The protein below binds the small molecule below.
Small molecule (SMILES): CC(=O)N[C@@H]1[C@@H](O)[C@H](O)[C@@H](CO)O[C@H]1O

Sequence of chain 1.B:
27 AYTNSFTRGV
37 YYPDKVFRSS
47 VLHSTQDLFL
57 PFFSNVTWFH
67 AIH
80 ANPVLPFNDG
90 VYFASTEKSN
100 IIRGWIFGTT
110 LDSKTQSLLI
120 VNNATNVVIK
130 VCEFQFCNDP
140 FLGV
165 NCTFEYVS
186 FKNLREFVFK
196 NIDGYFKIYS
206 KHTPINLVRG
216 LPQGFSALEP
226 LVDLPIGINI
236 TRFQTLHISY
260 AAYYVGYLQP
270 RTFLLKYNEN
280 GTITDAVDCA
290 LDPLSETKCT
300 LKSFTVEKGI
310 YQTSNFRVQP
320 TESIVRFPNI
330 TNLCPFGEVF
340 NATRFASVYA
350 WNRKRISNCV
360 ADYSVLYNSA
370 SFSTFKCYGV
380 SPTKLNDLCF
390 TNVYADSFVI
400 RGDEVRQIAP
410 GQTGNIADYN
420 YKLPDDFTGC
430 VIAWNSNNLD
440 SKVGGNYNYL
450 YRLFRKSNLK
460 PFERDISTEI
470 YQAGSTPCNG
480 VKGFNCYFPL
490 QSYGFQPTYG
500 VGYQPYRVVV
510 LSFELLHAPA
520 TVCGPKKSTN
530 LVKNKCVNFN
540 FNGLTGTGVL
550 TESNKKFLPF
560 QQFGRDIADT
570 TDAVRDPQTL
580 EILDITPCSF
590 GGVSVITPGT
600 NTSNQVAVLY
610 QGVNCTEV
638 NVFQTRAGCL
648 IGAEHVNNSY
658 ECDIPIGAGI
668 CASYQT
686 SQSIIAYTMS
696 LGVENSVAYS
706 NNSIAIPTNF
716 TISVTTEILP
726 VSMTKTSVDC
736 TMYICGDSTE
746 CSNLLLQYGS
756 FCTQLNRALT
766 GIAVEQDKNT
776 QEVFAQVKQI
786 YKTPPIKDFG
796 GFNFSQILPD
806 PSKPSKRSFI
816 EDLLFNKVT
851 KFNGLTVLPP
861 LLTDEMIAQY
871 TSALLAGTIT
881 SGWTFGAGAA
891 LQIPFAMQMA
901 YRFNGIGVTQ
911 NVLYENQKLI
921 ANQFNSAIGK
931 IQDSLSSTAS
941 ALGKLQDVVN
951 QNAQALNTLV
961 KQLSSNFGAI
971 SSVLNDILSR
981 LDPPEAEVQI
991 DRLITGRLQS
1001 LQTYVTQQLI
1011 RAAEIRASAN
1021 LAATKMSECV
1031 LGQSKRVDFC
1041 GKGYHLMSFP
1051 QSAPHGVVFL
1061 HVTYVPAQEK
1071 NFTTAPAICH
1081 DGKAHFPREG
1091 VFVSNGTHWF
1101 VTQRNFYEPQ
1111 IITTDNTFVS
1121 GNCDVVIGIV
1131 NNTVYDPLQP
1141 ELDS

Binding-site contacts:
Ligand atom C4 contacts residue ASN61 of chain 1.B at 4.3 Å.
Ligand atom C1 contacts residue ASN61 of chain 1.B at 1.4 Å.
Ligand atom O6 contacts residue TYR28 of chain 1.B at 4.1 Å.
Ligand atom O7 contacts residue ASN61 of chain 1.B at 4.4 Å.
Ligand atom N2 contacts residue ASN61 of chain 1.B at 2.9 Å (h-bond).
Ligand atom C5 contacts residue ASN61 of chain 1.B at 3.7 Å.
Ligand atom O5 contacts residue ASN61 of chain 1.B at 2.4 Å (h-bond).
Ligand atom C2 contacts residue ASN61 of chain 1.B at 2.5 Å.
Ligand atom C3 contacts residue ASN61 of chain 1.B at 3.8 Å.
Ligand atom C7 contacts residue ASN61 of chain 1.B at 3.9 Å.